Sequence of chain 1.D:
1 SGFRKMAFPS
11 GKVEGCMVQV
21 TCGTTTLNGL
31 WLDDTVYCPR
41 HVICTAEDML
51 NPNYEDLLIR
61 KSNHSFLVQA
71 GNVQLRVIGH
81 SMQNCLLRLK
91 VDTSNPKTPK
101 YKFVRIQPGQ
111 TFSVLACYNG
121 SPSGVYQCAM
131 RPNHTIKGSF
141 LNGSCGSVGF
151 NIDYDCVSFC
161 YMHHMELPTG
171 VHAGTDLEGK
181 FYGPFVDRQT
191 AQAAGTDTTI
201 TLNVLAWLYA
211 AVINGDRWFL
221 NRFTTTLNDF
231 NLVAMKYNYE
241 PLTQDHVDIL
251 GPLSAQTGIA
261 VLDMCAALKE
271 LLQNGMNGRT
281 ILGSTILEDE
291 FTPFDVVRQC

This protein binds this small molecule.
Small molecule (SMILES): Cc1cc(C(=O)N[C@@H](C)C(=O)N[C@H](C(=O)N[C@@H](CC(C)C)C(=O)N[C@@H](/C=C/C(=O)OCc2ccccc2)C[C@@H]2CCNC2=O)C(C)C)no1

Binding-site contacts:
Ligand atom C20 contacts residue CYS145 of chain 2.C at 2.7 Å (hydrophobic).
Ligand atom O contacts residue GLY143 of chain 2.C at 3.2 Å (h-bond).
Ligand atom N contacts residue GLN189 of chain 2.C at 3.0 Å (h-bond).
Ligand atom C1 contacts residue MET49 of chain 2.C at 3.1 Å (hydrophobic).
Ligand atom C21 contacts residue ASN142 of chain 2.C at 3.0 Å.
Ligand atom C21 contacts residue CYS145 of chain 2.C at 2.9 Å (hydrophobic).
Ligand atom O contacts residue LEU27 of chain 2.C at 2.9 Å.
Ligand atom C25 contacts residue CYS145 of chain 2.C at 3.0 Å (hydrophobic).
Ligand atom N contacts residue GLU166 of chain 2.C at 3.4 Å (salt-bridge).
Ligand atom C5 contacts residue ALA191 of chain 2.C at 3.5 Å (hydrophobic).
Ligand atom O8 contacts residue PHE140 of chain 2.C at 3.4 Å.
Ligand atom C29 contacts residue PHE140 of chain 2.C at 3.5 Å (hydrophobic).
Ligand atom CD1 contacts residue HIS164 of chain 2.C at 3.5 Å.
Ligand atom O8 contacts residue HIS163 of chain 2.C at 2.6 Å (h-bond).
Ligand atom N contacts residue THR190 of chain 2.C at 2.8 Å (h-bond).
Ligand atom O contacts residue GLN189 of chain 2.C at 2.8 Å (h-bond).
Ligand atom C contacts residue GLN189 of chain 2.C at 3.5 Å.
Ligand atom O contacts residue MET165 of chain 2.C at 3.0 Å.
Ligand atom CD2 contacts residue ARG188 of chain 2.C at 3.5 Å.
Ligand atom O contacts residue GLN189 of chain 2.C at 3.2 Å.
Ligand atom C contacts residue GLY143 of chain 2.C at 3.4 Å.
Ligand atom CB contacts residue MET165 of chain 2.C at 3.1 Å (hydrophobic).
Ligand atom O contacts residue PRO168 of chain 2.C at 3.5 Å.
Ligand atom N6 contacts residue GLU166 of chain 2.C at 3.0 Å (salt-bridge).
Ligand atom N6 contacts residue PHE140 of chain 2.C at 3.2 Å (h-bond).
Ligand atom C contacts residue LEU27 of chain 2.C at 3.4 Å (hydrophobic).
Ligand atom C contacts residue ASN142 of chain 2.C at 2.8 Å.
Ligand atom C contacts residue THR190 of chain 2.C at 3.5 Å.
Ligand atom CB contacts residue GLN189 of chain 2.C at 3.4 Å.
Ligand atom O1 contacts residue ALA191 of chain 2.C at 3.3 Å.
Ligand atom O contacts residue ASN142 of chain 2.C at 3.5 Å (h-bond).
Ligand atom CA contacts residue CYS145 of chain 2.C at 3.0 Å (hydrophobic).
Ligand atom O contacts residue GLU166 of chain 2.C at 2.7 Å (salt-bridge).
Ligand atom CA contacts residue HIS164 of chain 2.C at 3.2 Å.
Ligand atom O contacts residue CYS145 of chain 2.C at 3.2 Å.
Ligand atom C2 contacts residue MET49 of chain 2.C at 3.5 Å (hydrophobic).
Ligand atom O contacts residue ASN142 of chain 2.C at 3.1 Å (h-bond).
Ligand atom C21 contacts residue GLY143 of chain 2.C at 3.5 Å.
Ligand atom N contacts residue THR190 of chain 2.C at 3.6 Å (h-bond).
Ligand atom CA contacts residue THR190 of chain 2.C at 3.4 Å.

Sequence of chain 2.C:
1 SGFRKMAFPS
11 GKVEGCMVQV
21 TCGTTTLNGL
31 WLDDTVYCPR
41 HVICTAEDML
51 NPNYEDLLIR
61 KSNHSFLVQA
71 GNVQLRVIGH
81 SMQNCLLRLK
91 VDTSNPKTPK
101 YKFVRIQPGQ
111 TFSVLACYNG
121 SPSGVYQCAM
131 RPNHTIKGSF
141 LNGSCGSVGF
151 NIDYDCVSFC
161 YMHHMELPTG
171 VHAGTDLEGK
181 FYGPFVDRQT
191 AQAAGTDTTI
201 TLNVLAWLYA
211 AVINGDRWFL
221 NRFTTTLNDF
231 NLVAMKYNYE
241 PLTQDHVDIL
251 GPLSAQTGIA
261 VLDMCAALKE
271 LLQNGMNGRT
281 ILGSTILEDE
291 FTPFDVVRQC